Binding-site contacts:
Ligand atom O10 contacts residue TRP321 of chain 2.A at 3.9 Å.
Ligand atom C9 contacts residue LYS352 of chain 2.A at 3.5 Å.
Ligand atom O9 contacts residue SER289 of chain 2.A at 4.2 Å.
Ligand atom O9 contacts residue LYS352 of chain 2.A at 2.9 Å (salt-bridge).
Ligand atom O1B contacts residue SER286 of chain 2.A at 3.5 Å (h-bond).
Ligand atom O1A contacts residue ALA288 of chain 2.A at 3.8 Å.
Ligand atom C6 contacts residue SER291 of chain 2.A at 4.1 Å.
Ligand atom C10 contacts residue THR319 of chain 2.A at 4.3 Å.
Ligand atom O1B contacts residue ASN318 of chain 2.A at 3.0 Å (h-bond).
Ligand atom C5 contacts residue SER291 of chain 2.A at 3.8 Å.
Ligand atom C10 contacts residue TRP321 of chain 2.A at 3.9 Å (hydrophobic).
Ligand atom C7 contacts residue TRP321 of chain 2.A at 3.8 Å (hydrophobic).
Ligand atom O8 contacts residue ALA288 of chain 2.A at 4.1 Å.
Ligand atom C11 contacts residue THR319 of chain 2.A at 3.5 Å.
Ligand atom O7 contacts residue TRP321 of chain 2.A at 4.0 Å.
Ligand atom C7 contacts residue SER289 of chain 2.A at 4.0 Å.
Ligand atom C4 contacts residue SER291 of chain 2.A at 3.9 Å.
Ligand atom C11 contacts residue ASN318 of chain 2.A at 3.7 Å.
Ligand atom C1 contacts residue SER286 of chain 2.A at 3.4 Å.
Ligand atom C5 contacts residue ASN318 of chain 2.A at 3.7 Å.
Ligand atom C9 contacts residue SER289 of chain 2.A at 3.7 Å.
Ligand atom C10 contacts residue ASN318 of chain 2.A at 3.6 Å.
Ligand atom O8 contacts residue SER286 of chain 2.A at 4.1 Å.
Ligand atom C3 contacts residue ASN318 of chain 2.A at 3.8 Å.
Ligand atom C6 contacts residue SER289 of chain 2.A at 4.4 Å.
Ligand atom O8 contacts residue SER289 of chain 2.A at 2.8 Å (h-bond).
Ligand atom O1A contacts residue SER286 of chain 2.A at 2.6 Å (h-bond).
Ligand atom N5 contacts residue ASN318 of chain 2.A at 3.0 Å (h-bond).
Ligand atom C11 contacts residue ASP320 of chain 2.A at 3.6 Å.
Ligand atom O4 contacts residue THR319 of chain 2.A at 4.1 Å.
Ligand atom C1 contacts residue ASN318 of chain 2.A at 4.0 Å.
Ligand atom O4 contacts residue ASN318 of chain 2.A at 2.6 Å (h-bond).
Ligand atom N5 contacts residue TRP321 of chain 2.A at 4.4 Å.
Ligand atom C10 contacts residue SER291 of chain 2.A at 3.5 Å.
Ligand atom C9 contacts residue TRP321 of chain 2.A at 4.0 Å (hydrophobic).
Ligand atom C8 contacts residue SER289 of chain 2.A at 3.6 Å.
Ligand atom C11 contacts residue SER291 of chain 2.A at 3.4 Å.
Ligand atom C11 contacts residue TRP321 of chain 2.A at 3.7 Å (hydrophobic).
Ligand atom C4 contacts residue ASN318 of chain 2.A at 3.1 Å.
Ligand atom N5 contacts residue SER291 of chain 2.A at 2.8 Å (h-bond).

Sequence of chain 2.A:
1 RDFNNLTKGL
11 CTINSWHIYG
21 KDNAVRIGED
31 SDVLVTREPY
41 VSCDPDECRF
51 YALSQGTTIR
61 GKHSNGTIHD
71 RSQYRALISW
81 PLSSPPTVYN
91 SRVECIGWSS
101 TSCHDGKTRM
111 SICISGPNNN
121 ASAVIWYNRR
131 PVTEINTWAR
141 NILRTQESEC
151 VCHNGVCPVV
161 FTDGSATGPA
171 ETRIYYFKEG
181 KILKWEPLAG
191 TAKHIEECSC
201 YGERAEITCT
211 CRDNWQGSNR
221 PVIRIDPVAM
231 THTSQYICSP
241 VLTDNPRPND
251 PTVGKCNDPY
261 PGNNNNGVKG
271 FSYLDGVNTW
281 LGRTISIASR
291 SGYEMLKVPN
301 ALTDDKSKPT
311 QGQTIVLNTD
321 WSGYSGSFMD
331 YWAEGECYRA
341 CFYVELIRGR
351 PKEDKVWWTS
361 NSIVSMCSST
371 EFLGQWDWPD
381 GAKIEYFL

This protein binds this small molecule.
Small molecule (SMILES): CC(=O)N[C@H]1[C@H]([C@H](O)[C@H](O)CO)O[C@@](O)(C(=O)O)C[C@@H]1O